Sequence of chain 1.D:
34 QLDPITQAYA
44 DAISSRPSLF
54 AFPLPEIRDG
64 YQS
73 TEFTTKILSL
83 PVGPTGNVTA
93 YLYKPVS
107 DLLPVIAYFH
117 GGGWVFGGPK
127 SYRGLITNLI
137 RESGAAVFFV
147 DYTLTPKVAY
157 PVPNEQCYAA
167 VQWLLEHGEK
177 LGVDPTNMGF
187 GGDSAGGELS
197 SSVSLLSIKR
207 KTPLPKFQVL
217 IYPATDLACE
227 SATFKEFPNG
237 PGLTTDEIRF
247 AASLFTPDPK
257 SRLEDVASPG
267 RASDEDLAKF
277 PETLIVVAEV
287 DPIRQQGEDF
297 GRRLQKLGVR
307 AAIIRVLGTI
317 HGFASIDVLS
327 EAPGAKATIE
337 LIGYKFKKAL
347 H

A protein and the small-molecule ligand that binds it are described below.
Small molecule (SMILES): COCCOCCOCCOc1ccc(C(C)(C)CC(C)(C)C)cc1

Binding-site contacts:
Ligand atom C8 contacts residue GLY119 of chain 1.D at 3.1 Å.
Ligand atom C13 contacts residue HIS317 of chain 1.D at 3.9 Å.
Ligand atom C25 contacts residue LEU52 of chain 1.D at 3.5 Å (hydrophobic).
Ligand atom C19 contacts residue TYR128 of chain 1.D at 3.4 Å (hydrophobic).
Ligand atom C7 contacts residue LEU239 of chain 1.D at 3.2 Å (hydrophobic).
Ligand atom C20 contacts residue SER127 of chain 1.D at 3.4 Å.
Ligand atom C5 contacts residue LEU239 of chain 1.D at 3.6 Å (hydrophobic).
Ligand atom C10 contacts residue GLY118 of chain 1.D at 3.9 Å.
Ligand atom C7 contacts residue GLU243 of chain 1.D at 3.7 Å.
Ligand atom C14 contacts residue PHE53 of chain 1.D at 3.7 Å (hydrophobic).
Ligand atom C8 contacts residue PHE53 of chain 1.D at 3.5 Å (hydrophobic).
Ligand atom C8 contacts residue ALA247 of chain 1.D at 3.2 Å (hydrophobic).
Ligand atom C12 contacts residue HIS317 of chain 1.D at 3.9 Å.
Ligand atom O18 contacts residue GLY118 of chain 1.D at 3.9 Å.
Ligand atom C9 contacts residue SER190 of chain 1.D at 3.9 Å.
Ligand atom O18 contacts residue TYR128 of chain 1.D at 3.5 Å (h-bond).
Ligand atom C4 contacts residue ALA220 of chain 1.D at 3.8 Å (hydrophobic).
Ligand atom C11 contacts residue SER190 of chain 1.D at 3.0 Å.
Ligand atom C12 contacts residue SER190 of chain 1.D at 3.8 Å.
Ligand atom C10 contacts residue GLY119 of chain 1.D at 3.1 Å.
Ligand atom C17 contacts residue SER321 of chain 1.D at 3.8 Å.
Ligand atom C3 contacts residue ALA191 of chain 1.D at 3.6 Å (hydrophobic).
Ligand atom C10 contacts residue SER190 of chain 1.D at 3.0 Å.
Ligand atom C3 contacts residue SER190 of chain 1.D at 3.9 Å.
Ligand atom C7 contacts residue PHE53 of chain 1.D at 3.7 Å (hydrophobic).
Ligand atom C4 contacts residue SER190 of chain 1.D at 3.5 Å.
Ligand atom C23 contacts residue PHE122 of chain 1.D at 3.7 Å (hydrophobic).
Ligand atom C11 contacts residue GLY118 of chain 1.D at 3.1 Å.
Ligand atom C6 contacts residue LEU239 of chain 1.D at 3.9 Å (hydrophobic).
Ligand atom C3 contacts residue GLY119 of chain 1.D at 3.6 Å.
Ligand atom C2 contacts residue ILE244 of chain 1.D at 3.9 Å (hydrophobic).
Ligand atom C11 contacts residue GLY119 of chain 1.D at 3.3 Å.
Ligand atom C9 contacts residue GLY119 of chain 1.D at 3.8 Å.
Ligand atom C12 contacts residue GLY118 of chain 1.D at 3.6 Å.
Ligand atom C20 contacts residue TYR128 of chain 1.D at 3.8 Å (hydrophobic).
Ligand atom C25 contacts residue PHE122 of chain 1.D at 3.8 Å (hydrophobic).
Ligand atom C22 contacts residue SER127 of chain 1.D at 3.4 Å.
Ligand atom C3 contacts residue TRP120 of chain 1.D at 3.6 Å (hydrophobic).
Ligand atom C19 contacts residue SER321 of chain 1.D at 3.7 Å.
Ligand atom O15 contacts residue GLY118 of chain 1.D at 3.6 Å.